Binding-site contacts:
Ligand atom B02 contacts residue ASP156 of chain 1.A at 3.5 Å.
Ligand atom C04 contacts residue ALA155 of chain 1.A at 4.0 Å (hydrophobic).
Ligand atom C06 contacts residue GLY66 of chain 1.A at 4.2 Å.
Ligand atom O01 contacts residue LEU65 of chain 1.A at 4.0 Å.
Ligand atom C04 contacts residue LEU65 of chain 1.A at 3.1 Å (hydrophobic).
Ligand atom O01 contacts residue ALA155 of chain 1.A at 3.8 Å.
Ligand atom C06 contacts residue TYR54 of chain 1.A at 2.7 Å (hydrophobic).
Ligand atom O03 contacts residue GLU50 of chain 1.A at 2.3 Å (salt-bridge).
Ligand atom C07 contacts residue ILE64 of chain 1.A at 3.4 Å (hydrophobic).
Ligand atom C04 contacts residue ASP156 of chain 1.A at 4.1 Å.
Ligand atom B02 contacts residue GLU50 of chain 1.A at 3.0 Å.
Ligand atom C07 contacts residue LEU65 of chain 1.A at 2.6 Å (hydrophobic).
Ligand atom C05 contacts residue TYR54 of chain 1.A at 4.1 Å (hydrophobic).
Ligand atom O01 contacts residue GLU50 of chain 1.A at 3.1 Å (salt-bridge).
Ligand atom C04 contacts residue ILE64 of chain 1.A at 4.2 Å (hydrophobic).
Ligand atom B02 contacts residue TYR54 of chain 1.A at 4.2 Å.
Ligand atom O01 contacts residue ASP156 of chain 1.A at 2.9 Å (salt-bridge).
Ligand atom O03 contacts residue LEU157 of chain 1.A at 3.8 Å.
Ligand atom C05 contacts residue GLY66 of chain 1.A at 4.2 Å.
Ligand atom C07 contacts residue LEU157 of chain 1.A at 4.0 Å (hydrophobic).
Ligand atom C04 contacts residue GLU50 of chain 1.A at 4.4 Å.
Ligand atom B02 contacts residue ALA155 of chain 1.A at 4.3 Å.
Ligand atom C04 contacts residue ILE154 of chain 1.A at 3.9 Å (hydrophobic).
Ligand atom C06 contacts residue PHE67 of chain 1.A at 3.8 Å (hydrophobic).
Ligand atom C06 contacts residue THR85 of chain 1.A at 4.4 Å.
Ligand atom O01 contacts residue LEU157 of chain 1.A at 3.9 Å.
Ligand atom B02 contacts residue LU81 of chain 1.C at 4.5 Å.
Ligand atom O03 contacts residue TYR54 of chain 1.A at 3.1 Å.
Ligand atom C05 contacts residue LEU65 of chain 1.A at 2.6 Å (hydrophobic).
Ligand atom C06 contacts residue GLU50 of chain 1.A at 4.2 Å.
Ligand atom B02 contacts residue LEU65 of chain 1.A at 4.4 Å.
Ligand atom C07 contacts residue TYR54 of chain 1.A at 2.4 Å (hydrophobic).
Ligand atom O01 contacts residue LEU83 of chain 1.A at 4.3 Å.
Ligand atom C04 contacts residue LEU157 of chain 1.A at 4.5 Å (hydrophobic).
Ligand atom C04 contacts residue TYR54 of chain 1.A at 3.8 Å (hydrophobic).
Ligand atom B02 contacts residue LEU157 of chain 1.A at 3.7 Å.
Ligand atom C05 contacts residue THR85 of chain 1.A at 3.9 Å.
Ligand atom O03 contacts residue LEU65 of chain 1.A at 4.4 Å.
Ligand atom C06 contacts residue LEU65 of chain 1.A at 2.6 Å (hydrophobic).
Ligand atom O01 contacts residue LU81 of chain 1.C at 3.2 Å.

Sequence of chain 1.A:
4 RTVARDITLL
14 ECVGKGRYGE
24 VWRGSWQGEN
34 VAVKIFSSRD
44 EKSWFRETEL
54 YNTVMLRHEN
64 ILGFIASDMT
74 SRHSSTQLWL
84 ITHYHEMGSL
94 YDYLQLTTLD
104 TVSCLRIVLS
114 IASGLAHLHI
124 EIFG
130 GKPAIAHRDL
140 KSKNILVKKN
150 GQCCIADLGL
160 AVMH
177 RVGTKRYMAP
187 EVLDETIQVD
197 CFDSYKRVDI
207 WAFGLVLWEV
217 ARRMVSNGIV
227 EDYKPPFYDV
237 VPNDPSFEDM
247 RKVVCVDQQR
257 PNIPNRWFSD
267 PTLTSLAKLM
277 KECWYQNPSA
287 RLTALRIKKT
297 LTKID

The small molecule below binds the protein below.
Small molecule (SMILES): OB(O)C1CCC1